A protein and the small-molecule ligand that binds it are described below.
Small molecule (SMILES): CC(=O)N[C@H]1[C@H](O[C@H]2[C@H](O)[C@@H](NC(C)=O)CO[C@@H]2CO)O[C@H](CO)[C@@H](O)[C@@H]1O

Sequence of chain 1.A:
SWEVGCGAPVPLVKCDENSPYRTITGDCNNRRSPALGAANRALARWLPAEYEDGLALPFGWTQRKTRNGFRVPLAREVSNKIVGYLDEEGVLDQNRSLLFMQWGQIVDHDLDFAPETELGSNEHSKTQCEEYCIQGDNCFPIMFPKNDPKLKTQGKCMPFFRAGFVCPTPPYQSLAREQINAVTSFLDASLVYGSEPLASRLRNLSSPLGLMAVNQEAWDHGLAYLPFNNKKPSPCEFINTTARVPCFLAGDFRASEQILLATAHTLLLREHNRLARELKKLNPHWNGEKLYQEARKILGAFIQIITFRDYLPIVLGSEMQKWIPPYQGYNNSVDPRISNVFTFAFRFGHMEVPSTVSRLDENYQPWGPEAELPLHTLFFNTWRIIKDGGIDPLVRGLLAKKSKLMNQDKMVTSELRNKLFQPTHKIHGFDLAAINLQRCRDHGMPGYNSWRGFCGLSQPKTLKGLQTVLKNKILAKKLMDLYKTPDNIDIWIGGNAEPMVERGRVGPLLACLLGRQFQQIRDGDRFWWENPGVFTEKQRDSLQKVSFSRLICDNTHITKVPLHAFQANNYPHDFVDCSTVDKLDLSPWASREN

Binding-site contacts:
Ligand atom C1 contacts residue SER334 of chain 1.A at 3.9 Å.
Ligand atom C5 contacts residue SER334 of chain 1.A at 4.0 Å.
Ligand atom C3 contacts residue ASN332 of chain 1.A at 3.7 Å.
Ligand atom C2 contacts residue ASN332 of chain 1.A at 2.4 Å.
Ligand atom O5 contacts residue ASN332 of chain 1.A at 2.2 Å (h-bond).
Ligand atom C7 contacts residue ASN332 of chain 1.A at 3.5 Å.
Ligand atom O6 contacts residue VAL335 of chain 1.A at 4.0 Å.
Ligand atom O7 contacts residue ASN332 of chain 1.A at 3.7 Å.
Ligand atom N2 contacts residue ASN332 of chain 1.A at 2.8 Å (h-bond).
Ligand atom C4 contacts residue ASN332 of chain 1.A at 4.2 Å.
Ligand atom C5 contacts residue ASN332 of chain 1.A at 3.6 Å.
Ligand atom C1 contacts residue VAL335 of chain 1.A at 4.3 Å (hydrophobic).
Ligand atom O5 contacts residue SER334 of chain 1.A at 3.9 Å.
Ligand atom O6 contacts residue SER334 of chain 1.A at 4.5 Å.
Ligand atom C1 contacts residue ASN332 of chain 1.A at 1.4 Å.
Ligand atom O6 contacts residue ASN332 of chain 1.A at 4.4 Å.
Ligand atom O5 contacts residue VAL335 of chain 1.A at 3.9 Å.